Sequence of chain 1.E:
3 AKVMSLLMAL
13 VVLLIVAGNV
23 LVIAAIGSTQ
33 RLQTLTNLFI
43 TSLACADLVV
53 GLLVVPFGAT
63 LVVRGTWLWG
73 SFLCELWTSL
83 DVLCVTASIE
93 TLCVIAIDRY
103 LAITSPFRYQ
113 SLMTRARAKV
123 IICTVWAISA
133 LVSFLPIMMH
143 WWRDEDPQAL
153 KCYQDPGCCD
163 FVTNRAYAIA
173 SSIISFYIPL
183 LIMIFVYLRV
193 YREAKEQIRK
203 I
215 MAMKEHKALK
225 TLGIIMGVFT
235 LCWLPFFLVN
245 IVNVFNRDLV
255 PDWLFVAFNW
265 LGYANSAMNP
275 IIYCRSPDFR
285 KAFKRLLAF

Binding-site contacts:
Ligand atom C21 contacts residue MET230 of chain 1.E at 4.2 Å (hydrophobic).
Ligand atom O53 contacts residue LYS224 of chain 1.E at 3.7 Å.
Ligand atom C0 contacts residue LEU238 of chain 1.E at 4.2 Å (hydrophobic).
Ligand atom C15 contacts residue THR234 of chain 1.E at 4.3 Å.
Ligand atom C12 contacts residue ILE186 of chain 1.E at 3.8 Å (hydrophobic).
Ligand atom C42 contacts residue LEU223 of chain 1.E at 3.5 Å (hydrophobic).
Ligand atom C43 contacts residue LEU223 of chain 1.E at 4.2 Å (hydrophobic).
Ligand atom C9 contacts residue ILE186 of chain 1.E at 4.3 Å (hydrophobic).
Ligand atom C27 contacts residue MET230 of chain 1.E at 4.3 Å (hydrophobic).
Ligand atom O47 contacts residue GLY227 of chain 1.E at 4.0 Å.
Ligand atom C27 contacts residue GLY231 of chain 1.E at 4.2 Å.
Ligand atom O51 contacts residue LEU223 of chain 1.E at 4.4 Å.
Ligand atom C21 contacts residue THR234 of chain 1.E at 4.0 Å.
Ligand atom C41 contacts residue LEU223 of chain 1.E at 3.6 Å (hydrophobic).
Ligand atom C15 contacts residue ILE186 of chain 1.E at 3.9 Å (hydrophobic).
Ligand atom C18 contacts residue ILE186 of chain 1.E at 4.2 Å (hydrophobic).
Ligand atom C60 contacts residue MET230 of chain 1.E at 4.4 Å (hydrophobic).
Ligand atom O53 contacts residue LEU223 of chain 1.E at 3.4 Å (h-bond).
Ligand atom C41 contacts residue GLY227 of chain 1.E at 4.2 Å.
Ligand atom O51 contacts residue GLY227 of chain 1.E at 4.5 Å.
Ligand atom C1 contacts residue LEU238 of chain 1.E at 4.1 Å (hydrophobic).
Ligand atom C37 contacts residue GLY227 of chain 1.E at 4.0 Å.

This small molecule binds to this protein.
Small molecule (SMILES): CCCCCCCCCC(=O)N(CCO)C[C@@H](O)[C@@H](O)[C@@H](O)[C@@H](O)CO